This protein binds this small molecule.
Small molecule (SMILES): CS(=O)(=O)c1ccc(N2CCNCC2)cc1

Sequence of chain 1.B:
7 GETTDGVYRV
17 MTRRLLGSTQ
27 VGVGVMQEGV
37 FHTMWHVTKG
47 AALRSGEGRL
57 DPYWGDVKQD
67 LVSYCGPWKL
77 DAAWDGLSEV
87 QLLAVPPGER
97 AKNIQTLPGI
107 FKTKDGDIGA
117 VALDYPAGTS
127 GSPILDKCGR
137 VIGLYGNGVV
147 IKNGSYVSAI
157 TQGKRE

Binding-site contacts:
Ligand atom C10 contacts residue ASN143 of chain 1.B at 3.0 Å.
Ligand atom N1 contacts residue GLY39 of chain 1.A at 3.5 Å (h-bond).
Ligand atom C8 contacts residue HIS42 of chain 1.B at 4.4 Å.
Ligand atom O contacts residue SER126 of chain 1.B at 4.1 Å.
Ligand atom S contacts residue ALA123 of chain 1.B at 3.5 Å.
Ligand atom C7 contacts residue HIS42 of chain 1.B at 4.3 Å.
Ligand atom O contacts residue ALA123 of chain 1.B at 3.3 Å.
Ligand atom C7 contacts residue ASP40 of chain 1.A at 3.3 Å.
Ligand atom C2 contacts residue HIS42 of chain 1.B at 3.3 Å.
Ligand atom N contacts residue ASP40 of chain 1.A at 3.9 Å.
Ligand atom S contacts residue DMS1 of chain 1.C at 4.0 Å.
Ligand atom N1 contacts residue SER38 of chain 1.A at 2.9 Å (h-bond).
Ligand atom C8 contacts residue ASP40 of chain 1.A at 3.4 Å.
Ligand atom C3 contacts residue GLY142 of chain 1.B at 3.9 Å.
Ligand atom C9 contacts residue ASN143 of chain 1.B at 3.5 Å.
Ligand atom C8 contacts residue SER38 of chain 1.A at 3.7 Å.
Ligand atom C3 contacts residue HIS42 of chain 1.B at 3.5 Å.
Ligand atom C5 contacts residue HIS42 of chain 1.B at 3.9 Å.
Ligand atom C2 contacts residue DMS1 of chain 1.C at 3.8 Å.
Ligand atom C3 contacts residue ASN143 of chain 1.B at 4.3 Å.
Ligand atom C10 contacts residue GLY39 of chain 1.A at 3.9 Å.
Ligand atom C10 contacts residue ASP40 of chain 1.A at 3.4 Å.
Ligand atom C1 contacts residue HIS42 of chain 1.B at 3.5 Å.
Ligand atom C10 contacts residue HIS42 of chain 1.B at 4.1 Å.
Ligand atom C contacts residue HIS42 of chain 1.B at 3.1 Å.
Ligand atom C9 contacts residue SER38 of chain 1.A at 4.0 Å.
Ligand atom C9 contacts residue ASP66 of chain 1.B at 3.6 Å.
Ligand atom C10 contacts residue ASP66 of chain 1.B at 3.9 Å.
Ligand atom C2 contacts residue GLY142 of chain 1.B at 3.7 Å.
Ligand atom C6 contacts residue HIS42 of chain 1.B at 3.7 Å.
Ligand atom N contacts residue HIS42 of chain 1.B at 3.7 Å.
Ligand atom C contacts residue SER126 of chain 1.B at 3.5 Å.
Ligand atom S contacts residue HIS42 of chain 1.B at 4.1 Å.
Ligand atom C9 contacts residue ASP40 of chain 1.A at 3.5 Å.
Ligand atom N1 contacts residue ASP40 of chain 1.A at 2.8 Å (salt-bridge).
Ligand atom O1 contacts residue ALA123 of chain 1.B at 3.3 Å.
Ligand atom O contacts residue DMS1 of chain 1.C at 2.7 Å.
Ligand atom C contacts residue ALA123 of chain 1.B at 3.4 Å (hydrophobic).
Ligand atom C9 contacts residue GLY39 of chain 1.A at 3.2 Å.
Ligand atom C4 contacts residue HIS42 of chain 1.B at 3.6 Å.

Sequence of chain 1.A:
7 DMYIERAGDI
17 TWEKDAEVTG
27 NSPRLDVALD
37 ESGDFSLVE